This small molecule binds to this protein.
Small molecule (SMILES): O=C(CCl)NCCCCCCNc1ncnc2c1ncn2[C@@H]1O[C@H](COP(=O)(O)O)[C@@H](O)[C@H]1O

Binding-site contacts:
Ligand atom P contacts residue ASN96 of chain 1.D at 3.8 Å.
Ligand atom C contacts residue ARG28 of chain 1.D at 3.6 Å.
Ligand atom O contacts residue ARG28 of chain 1.D at 3.0 Å (salt-bridge).
Ligand atom C17 contacts residue VAL26 of chain 1.D at 3.5 Å (hydrophobic).
Ligand atom P contacts residue HIS98 of chain 1.D at 3.7 Å.
Ligand atom C1 contacts residue HIS120 of chain 1.D at 3.3 Å.
Ligand atom O4 contacts residue ASN96 of chain 1.D at 3.6 Å.
Ligand atom C contacts residue ASN27 of chain 1.D at 3.8 Å.
Ligand atom O4 contacts residue GLN90 of chain 1.D at 3.5 Å.
Ligand atom N2 contacts residue ILE10 of chain 1.D at 3.4 Å.
Ligand atom N4 contacts residue ILE10 of chain 1.D at 3.6 Å.
Ligand atom C5 contacts residue PHE5 of chain 1.D at 3.8 Å (hydrophobic).
Ligand atom O1 contacts residue ASN27 of chain 1.D at 3.3 Å (h-bond).
Ligand atom O12 contacts residue LEU37 of chain 1.D at 3.3 Å.
Ligand atom C4 contacts residue ASN27 of chain 1.D at 3.5 Å.
Ligand atom O3 contacts residue HIS120 of chain 1.D at 3.4 Å.
Ligand atom O11 contacts residue GLN83 of chain 1.D at 3.0 Å (h-bond).
Ligand atom C9 contacts residue ILE10 of chain 1.D at 3.3 Å (hydrophobic).
Ligand atom C contacts residue HIS120 of chain 1.D at 3.3 Å.
Ligand atom O3 contacts residue GLN83 of chain 1.D at 3.2 Å (h-bond).
Ligand atom O12 contacts residue PHE5 of chain 1.D at 3.6 Å.
Ligand atom O contacts residue ASN27 of chain 1.D at 3.3 Å (h-bond).
Ligand atom N contacts residue ARG28 of chain 1.D at 3.6 Å (salt-bridge).
Ligand atom O11 contacts residue HIS98 of chain 1.D at 3.0 Å (h-bond).
Ligand atom C3 contacts residue THR91 of chain 1.D at 3.6 Å.
Ligand atom N1 contacts residue ARG28 of chain 1.D at 3.8 Å.
Ligand atom O11 contacts residue ASN96 of chain 1.D at 3.6 Å.
Ligand atom C17 contacts residue ARG28 of chain 1.D at 3.6 Å.
Ligand atom P contacts residue GLN83 of chain 1.D at 3.7 Å.
Ligand atom O3 contacts residue THR91 of chain 1.D at 3.1 Å (h-bond).
Ligand atom O3 contacts residue GLY89 of chain 1.D at 3.7 Å.
Ligand atom O4 contacts residue THR91 of chain 1.D at 2.9 Å (h-bond).
Ligand atom O2 contacts residue HIS98 of chain 1.D at 3.4 Å (h-bond).
Ligand atom N5 contacts residue ARG28 of chain 1.D at 3.5 Å (salt-bridge).
Ligand atom C10 contacts residue LEU9 of chain 1.D at 3.6 Å (hydrophobic).
Ligand atom C5 contacts residue ARG28 of chain 1.D at 3.5 Å.
Ligand atom C8 contacts residue ILE10 of chain 1.D at 3.6 Å (hydrophobic).
Ligand atom O2 contacts residue ASN96 of chain 1.D at 3.3 Å (h-bond).
Ligand atom O4 contacts residue VAL92 of chain 1.D at 3.3 Å (h-bond).
Ligand atom P contacts residue THR91 of chain 1.D at 3.6 Å.

Sequence of chain 1.D:
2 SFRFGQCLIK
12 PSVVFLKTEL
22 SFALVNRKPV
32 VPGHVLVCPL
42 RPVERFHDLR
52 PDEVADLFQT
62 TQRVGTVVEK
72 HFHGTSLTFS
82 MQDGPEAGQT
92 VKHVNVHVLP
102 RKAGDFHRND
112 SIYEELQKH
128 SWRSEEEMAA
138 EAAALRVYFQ